This small molecule binds to this protein.
Small molecule (SMILES): CC(C)=CCC/C(C)=C/CC/C(C)=C/CS[P](=O)(O)OP(=O)(O)O

Binding-site contacts:
Ligand atom O1B contacts residue ASN25 of chain 1.B at 3.6 Å (h-bond).
Ligand atom C2 contacts residue ISY1 of chain 1.I at 3.5 Å.
Ligand atom O3B contacts residue MG1 of chain 1.K at 3.6 Å.
Ligand atom O1A contacts residue ARG26 of chain 1.B at 3.3 Å (salt-bridge).
Ligand atom C3 contacts residue GLY66 of chain 1.B at 3.7 Å.
Ligand atom O1A contacts residue TYR40 of chain 1.B at 2.6 Å (h-bond).
Ligand atom O2A contacts residue ISY1 of chain 1.I at 2.9 Å (h-bond).
Ligand atom C14 contacts residue PHE64 of chain 1.B at 3.7 Å (hydrophobic).
Ligand atom C1 contacts residue ASP23 of chain 1.B at 3.6 Å.
Ligand atom O1B contacts residue GLY24 of chain 1.B at 3.2 Å.
Ligand atom PB contacts residue ARG27 of chain 1.B at 3.7 Å.
Ligand atom O2A contacts residue ARG74 of chain 1.B at 3.1 Å (salt-bridge).
Ligand atom C11 contacts residue SER89 of chain 1.B at 3.4 Å.
Ligand atom C5 contacts residue GLY66 of chain 1.B at 3.1 Å.
Ligand atom S1 contacts residue GLY24 of chain 1.B at 3.5 Å (h-bond).
Ligand atom C9 contacts residue ASN25 of chain 1.B at 3.5 Å.
Ligand atom O3A contacts residue ARG26 of chain 1.B at 3.2 Å (salt-bridge).
Ligand atom O1B contacts residue ARG26 of chain 1.B at 3.2 Å (salt-bridge).
Ligand atom O1B contacts residue ARG27 of chain 1.B at 2.8 Å (salt-bridge).
Ligand atom PA contacts residue ARG74 of chain 1.B at 3.7 Å.
Ligand atom S1 contacts residue ASN25 of chain 1.B at 3.2 Å (h-bond).
Ligand atom PA contacts residue MG1 of chain 1.K at 3.3 Å.
Ligand atom PB contacts residue MG1 of chain 1.K at 3.2 Å.
Ligand atom C12 contacts residue SER89 of chain 1.B at 3.5 Å.
Ligand atom O3B contacts residue ARG26 of chain 1.B at 2.9 Å (salt-bridge).
Ligand atom O3A contacts residue ASN25 of chain 1.B at 3.5 Å (h-bond).
Ligand atom C4 contacts residue ASN71 of chain 1.B at 3.5 Å.
Ligand atom C10 contacts residue ALA85 of chain 1.B at 3.3 Å (hydrophobic).
Ligand atom O2B contacts residue GLY24 of chain 1.B at 3.5 Å (h-bond).
Ligand atom O2A contacts residue ASP23 of chain 1.B at 3.1 Å (salt-bridge).
Ligand atom C6 contacts residue GLY66 of chain 1.B at 3.3 Å.
Ligand atom C9 contacts residue TRP200 of chain 1.B at 3.7 Å (hydrophobic).
Ligand atom O2B contacts residue MG1 of chain 1.K at 2.1 Å.
Ligand atom O3A contacts residue MG1 of chain 1.K at 3.5 Å.
Ligand atom O2B contacts residue ARG27 of chain 1.B at 2.8 Å (salt-bridge).
Ligand atom C1 contacts residue ISY1 of chain 1.I at 3.5 Å.
Ligand atom O2B contacts residue ASP23 of chain 1.B at 2.9 Å (salt-bridge).
Ligand atom S1 contacts residue ASP23 of chain 1.B at 3.5 Å (salt-bridge).
Ligand atom O1A contacts residue ARG74 of chain 1.B at 2.7 Å (salt-bridge).
Ligand atom O2A contacts residue MG1 of chain 1.K at 2.1 Å.

Sequence of chain 1.B:
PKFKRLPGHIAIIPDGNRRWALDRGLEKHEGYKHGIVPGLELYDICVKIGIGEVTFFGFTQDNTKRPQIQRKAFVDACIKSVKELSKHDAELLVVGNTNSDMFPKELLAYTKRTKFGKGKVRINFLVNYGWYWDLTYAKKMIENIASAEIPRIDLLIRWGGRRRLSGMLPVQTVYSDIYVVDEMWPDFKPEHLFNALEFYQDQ